Sequence of chain 1.A:
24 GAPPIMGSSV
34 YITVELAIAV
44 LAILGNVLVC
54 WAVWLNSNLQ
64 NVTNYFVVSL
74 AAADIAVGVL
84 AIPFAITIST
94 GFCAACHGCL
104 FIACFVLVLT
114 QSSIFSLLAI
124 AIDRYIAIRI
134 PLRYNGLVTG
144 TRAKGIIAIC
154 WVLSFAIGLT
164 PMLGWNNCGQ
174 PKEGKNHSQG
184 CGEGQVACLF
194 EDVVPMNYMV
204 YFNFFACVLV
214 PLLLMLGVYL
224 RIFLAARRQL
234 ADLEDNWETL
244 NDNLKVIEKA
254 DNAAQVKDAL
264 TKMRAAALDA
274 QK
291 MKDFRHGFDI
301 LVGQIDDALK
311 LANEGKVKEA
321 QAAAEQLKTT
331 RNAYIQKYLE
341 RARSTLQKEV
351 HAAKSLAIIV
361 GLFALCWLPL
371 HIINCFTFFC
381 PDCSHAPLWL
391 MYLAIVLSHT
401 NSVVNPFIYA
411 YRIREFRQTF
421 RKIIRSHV

Binding-site contacts:
Ligand atom C23 contacts residue GLY30 of chain 1.A at 4.2 Å.
Ligand atom O3 contacts residue SER31 of chain 1.A at 4.1 Å.
Ligand atom C26 contacts residue SER92 of chain 1.A at 4.2 Å.
Ligand atom O4 contacts residue PRO27 of chain 1.A at 3.1 Å (h-bond).
Ligand atom C20 contacts residue TYR392 of chain 1.A at 4.2 Å (hydrophobic).
Ligand atom C18 contacts residue LEU393 of chain 1.A at 3.5 Å (hydrophobic).
Ligand atom C18 contacts residue TYR392 of chain 1.A at 3.7 Å (hydrophobic).
Ligand atom C21 contacts residue GLY30 of chain 1.A at 4.0 Å.
Ligand atom O2 contacts residue GLY30 of chain 1.A at 3.4 Å (h-bond).
Ligand atom C11 contacts residue VAL396 of chain 1.A at 4.1 Å (hydrophobic).
Ligand atom C26 contacts residue TYR392 of chain 1.A at 3.8 Å (hydrophobic).
Ligand atom C3 contacts residue THR400 of chain 1.A at 3.5 Å.
Ligand atom O4 contacts residue SER31 of chain 1.A at 2.7 Å (h-bond).
Ligand atom O2 contacts residue SER31 of chain 1.A at 4.1 Å.
Ligand atom C20 contacts residue TYR34 of chain 1.A at 4.1 Å (hydrophobic).
Ligand atom C3 contacts residue VAL404 of chain 1.A at 3.8 Å (hydrophobic).
Ligand atom C23 contacts residue TYR392 of chain 1.A at 3.6 Å (hydrophobic).
Ligand atom C22 contacts residue TYR392 of chain 1.A at 4.3 Å (hydrophobic).
Ligand atom C26 contacts residue SER31 of chain 1.A at 3.9 Å.
Ligand atom C7 contacts residue LEU397 of chain 1.A at 4.2 Å (hydrophobic).
Ligand atom C15 contacts residue VAL37 of chain 1.A at 4.2 Å (hydrophobic).
Ligand atom O1 contacts residue LEU388 of chain 1.A at 3.8 Å.
Ligand atom C5 contacts residue THR400 of chain 1.A at 3.6 Å.
Ligand atom C9 contacts residue THR400 of chain 1.A at 4.2 Å.
Ligand atom O5 contacts residue SER31 of chain 1.A at 3.4 Å (h-bond).
Ligand atom O1 contacts residue TRP389 of chain 1.A at 3.2 Å.
Ligand atom O4 contacts residue 8K61 of chain 1.K at 4.0 Å.
Ligand atom C22 contacts residue TRP389 of chain 1.A at 4.2 Å (hydrophobic).
Ligand atom C12 contacts residue LEU393 of chain 1.A at 4.1 Å (hydrophobic).
Ligand atom C9 contacts residue VAL396 of chain 1.A at 4.0 Å (hydrophobic).
Ligand atom O5 contacts residue TYR392 of chain 1.A at 4.1 Å.
Ligand atom C5 contacts residue LEU397 of chain 1.A at 4.0 Å (hydrophobic).
Ligand atom O3 contacts residue PRO27 of chain 1.A at 4.2 Å.
Ligand atom O1 contacts residue TYR392 of chain 1.A at 4.0 Å.
Ligand atom C19 contacts residue VAL33 of chain 1.A at 4.2 Å (hydrophobic).
Ligand atom O3 contacts residue GLY30 of chain 1.A at 3.7 Å.
Ligand atom O5 contacts residue TYR34 of chain 1.A at 4.2 Å.
Ligand atom C3 contacts residue CYS366 of chain 1.A at 3.9 Å (hydrophobic).
Ligand atom O5 contacts residue SER92 of chain 1.A at 4.1 Å.
Ligand atom C25 contacts residue SER31 of chain 1.A at 3.8 Å.

A protein and the small-molecule ligand that binds it are described below.
Small molecule (SMILES): CC(C)CCC[C@@H](C)CCC[C@@H](C)CCC[C@@H](C)CCCC(=O)OC[C@@H](O)[C@@H](O)CO